Sequence of chain 1.D:
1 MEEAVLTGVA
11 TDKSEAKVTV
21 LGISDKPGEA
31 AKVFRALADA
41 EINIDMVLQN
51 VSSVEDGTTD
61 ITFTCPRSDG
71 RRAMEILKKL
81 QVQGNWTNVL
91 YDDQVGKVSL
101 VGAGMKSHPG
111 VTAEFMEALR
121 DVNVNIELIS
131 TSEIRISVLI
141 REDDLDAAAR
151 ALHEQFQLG

Sequence of chain 1.C:
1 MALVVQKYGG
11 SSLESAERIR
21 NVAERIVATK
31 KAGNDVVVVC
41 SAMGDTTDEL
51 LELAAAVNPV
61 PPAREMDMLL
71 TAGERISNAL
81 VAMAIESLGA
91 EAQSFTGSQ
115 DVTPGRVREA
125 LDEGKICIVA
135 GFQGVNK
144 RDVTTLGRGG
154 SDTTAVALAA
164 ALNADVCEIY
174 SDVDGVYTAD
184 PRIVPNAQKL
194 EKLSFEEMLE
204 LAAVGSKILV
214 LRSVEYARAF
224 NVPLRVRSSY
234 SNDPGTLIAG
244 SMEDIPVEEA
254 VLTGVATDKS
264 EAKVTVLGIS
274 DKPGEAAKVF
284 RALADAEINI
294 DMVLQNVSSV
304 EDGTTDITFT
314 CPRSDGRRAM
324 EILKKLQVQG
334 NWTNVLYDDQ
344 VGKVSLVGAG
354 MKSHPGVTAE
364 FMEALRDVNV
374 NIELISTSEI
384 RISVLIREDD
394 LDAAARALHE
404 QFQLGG

Binding-site contacts:
Ligand atom O contacts residue HIS357 of chain 1.C at 4.1 Å.
Ligand atom CB contacts residue THR361 of chain 1.C at 3.3 Å.
Ligand atom C contacts residue THR361 of chain 1.C at 3.6 Å.
Ligand atom N contacts residue ASN43 of chain 1.D at 3.1 Å (h-bond).
Ligand atom NZ contacts residue ASP45 of chain 1.D at 2.6 Å (salt-bridge).
Ligand atom CG contacts residue THR361 of chain 1.C at 3.2 Å.
Ligand atom CA contacts residue ASN43 of chain 1.D at 4.0 Å.
Ligand atom C contacts residue HIS357 of chain 1.C at 3.5 Å.
Ligand atom O contacts residue ASN43 of chain 1.D at 3.7 Å.
Ligand atom CD contacts residue ILE385 of chain 1.C at 3.9 Å (hydrophobic).
Ligand atom C contacts residue ILE44 of chain 1.D at 3.8 Å (hydrophobic).
Ligand atom CE contacts residue GLU382 of chain 1.C at 3.9 Å.
Ligand atom CA contacts residue HIS357 of chain 1.C at 3.4 Å.
Ligand atom N contacts residue HIS357 of chain 1.C at 3.9 Å.
Ligand atom CE contacts residue ASP45 of chain 1.D at 3.5 Å.
Ligand atom OXT contacts residue PRO358 of chain 1.C at 4.1 Å.
Ligand atom CG contacts residue ILE44 of chain 1.D at 3.1 Å (hydrophobic).
Ligand atom CE contacts residue ARG384 of chain 1.C at 3.9 Å.
Ligand atom OXT contacts residue HIS357 of chain 1.C at 3.8 Å.
Ligand atom CD contacts residue THR361 of chain 1.C at 3.3 Å.
Ligand atom CA contacts residue MET354 of chain 1.C at 3.0 Å (hydrophobic).
Ligand atom CA contacts residue THR361 of chain 1.C at 4.1 Å.
Ligand atom CB contacts residue ILE44 of chain 1.D at 3.8 Å (hydrophobic).
Ligand atom O contacts residue ILE44 of chain 1.D at 2.9 Å (h-bond).
Ligand atom CA contacts residue ILE44 of chain 1.D at 3.5 Å (hydrophobic).
Ligand atom C contacts residue ASN43 of chain 1.D at 4.1 Å.
Ligand atom CD contacts residue ASP45 of chain 1.D at 3.3 Å.
Ligand atom OXT contacts residue THR361 of chain 1.C at 3.1 Å (h-bond).
Ligand atom OXT contacts residue GLY359 of chain 1.C at 3.5 Å (h-bond).
Ligand atom NZ contacts residue SER381 of chain 1.C at 2.8 Å (h-bond).
Ligand atom NZ contacts residue GLU382 of chain 1.C at 3.5 Å (salt-bridge).
Ligand atom CE contacts residue THR380 of chain 1.C at 4.2 Å.
Ligand atom OXT contacts residue VAL360 of chain 1.C at 3.3 Å (h-bond).
Ligand atom CE contacts residue MET354 of chain 1.C at 3.7 Å (hydrophobic).
Ligand atom N contacts residue ILE44 of chain 1.D at 2.5 Å (h-bond).
Ligand atom N contacts residue MET354 of chain 1.C at 2.9 Å (h-bond).
Ligand atom CE contacts residue SER381 of chain 1.C at 3.3 Å.
Ligand atom CB contacts residue MET354 of chain 1.C at 3.5 Å (hydrophobic).
Ligand atom CG contacts residue ASP45 of chain 1.D at 3.6 Å.
Ligand atom NZ contacts residue THR380 of chain 1.C at 4.1 Å.

The protein below binds the small molecule below.
Small molecule (SMILES): N[C@@H](CCCC[NH3+])C(=O)O